Binding-site contacts:
Ligand atom O3 contacts residue ASP91 of chain 1.B at 2.5 Å (salt-bridge).
Ligand atom O2 contacts residue ASP91 of chain 1.B at 2.3 Å (salt-bridge).
Ligand atom O1 contacts residue ARG145 of chain 1.B at 3.0 Å (salt-bridge).
Ligand atom C1 contacts residue ASN195 of chain 1.B at 4.3 Å.
Ligand atom O3 contacts residue SER141 of chain 1.B at 2.7 Å (h-bond).
Ligand atom C4 contacts residue ASN195 of chain 1.B at 4.0 Å.
Ligand atom C5 contacts residue ASN139 of chain 1.B at 3.9 Å.
Ligand atom O2 contacts residue ARG145 of chain 1.B at 3.0 Å (salt-bridge).
Ligand atom C2 contacts residue ASP91 of chain 1.B at 3.5 Å.
Ligand atom O5 contacts residue ASN139 of chain 1.B at 2.7 Å (h-bond).
Ligand atom C3 contacts residue SER141 of chain 1.B at 3.3 Å.
Ligand atom C3 contacts residue LYS8 of chain 1.B at 3.9 Å.
Ligand atom C4 contacts residue TRP15 of chain 1.B at 3.8 Å (hydrophobic).
Ligand atom O5 contacts residue LEU135 of chain 1.B at 3.8 Å.
Ligand atom O1 contacts residue ASP221 of chain 1.B at 2.4 Å (salt-bridge).
Ligand atom O1 contacts residue ASN195 of chain 1.B at 3.5 Å.
Ligand atom O3 contacts residue TRP15 of chain 1.B at 4.0 Å.
Ligand atom O5 contacts residue LYS8 of chain 1.B at 3.0 Å (salt-bridge).
Ligand atom C1 contacts residue GLN241 of chain 1.B at 3.9 Å.
Ligand atom O4 contacts residue ASN195 of chain 1.B at 3.5 Å (h-bond).
Ligand atom C3 contacts residue ARG145 of chain 1.B at 4.0 Å.
Ligand atom C1 contacts residue TYR14 of chain 1.B at 3.7 Å (hydrophobic).
Ligand atom C3 contacts residue ASP91 of chain 1.B at 3.6 Å.
Ligand atom O4 contacts residue ASP221 of chain 1.B at 3.9 Å.
Ligand atom C2 contacts residue TYR14 of chain 1.B at 4.0 Å (hydrophobic).
Ligand atom C5 contacts residue LEU135 of chain 1.B at 3.9 Å (hydrophobic).
Ligand atom C3 contacts residue TRP15 of chain 1.B at 4.3 Å (hydrophobic).
Ligand atom C1 contacts residue ASP221 of chain 1.B at 3.3 Å.
Ligand atom C5 contacts residue ASN195 of chain 1.B at 3.2 Å.
Ligand atom O2 contacts residue TYR14 of chain 1.B at 3.5 Å.
Ligand atom C5 contacts residue LYS8 of chain 1.B at 4.3 Å.
Ligand atom C1 contacts residue ARG145 of chain 1.B at 4.1 Å.
Ligand atom O1 contacts residue GLN241 of chain 1.B at 3.3 Å (h-bond).
Ligand atom O5 contacts residue SER141 of chain 1.B at 3.8 Å.
Ligand atom C2 contacts residue ARG145 of chain 1.B at 3.4 Å.
Ligand atom O3 contacts residue LYS8 of chain 1.B at 2.8 Å (salt-bridge).
Ligand atom O2 contacts residue GLN241 of chain 1.B at 3.1 Å (h-bond).
Ligand atom C2 contacts residue GLN241 of chain 1.B at 3.7 Å.
Ligand atom O4 contacts residue ASN12 of chain 1.B at 4.0 Å.
Ligand atom C2 contacts residue SER141 of chain 1.B at 4.2 Å.

A small-molecule ligand and the protein it binds are described below.
Small molecule (SMILES): OC[C@H]1O[C@@H](O)[C@H](O)[C@@H]1O

Sequence of chain 1.B:
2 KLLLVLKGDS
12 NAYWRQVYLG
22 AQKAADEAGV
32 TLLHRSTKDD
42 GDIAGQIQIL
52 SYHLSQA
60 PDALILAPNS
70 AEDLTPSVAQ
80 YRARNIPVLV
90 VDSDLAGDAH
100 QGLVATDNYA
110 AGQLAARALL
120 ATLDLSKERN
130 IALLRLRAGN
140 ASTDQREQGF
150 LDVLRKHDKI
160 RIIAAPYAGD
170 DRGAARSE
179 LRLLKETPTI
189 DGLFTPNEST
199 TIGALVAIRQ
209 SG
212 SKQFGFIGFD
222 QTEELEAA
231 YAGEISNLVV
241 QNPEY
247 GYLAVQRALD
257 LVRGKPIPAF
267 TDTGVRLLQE